A protein and the small-molecule ligand that binds it are described below.
Small molecule (SMILES): CC[C@H](C)[C@H](N)C(=O)N[C@@H](CC(C)C)C(=O)N1CCC[C@H]1C(=O)N[C@@H](CCSC)C(=O)N[C@@H](Cc1ccc(O)cc1)C(=O)N[C@@H](CCCCN)C(=O)N[C@@H](CC(C)C)C(=O)N[C@@H](CO)C(=O)N1CCC[C@H]1C=O

Sequence of chain 3.PB:
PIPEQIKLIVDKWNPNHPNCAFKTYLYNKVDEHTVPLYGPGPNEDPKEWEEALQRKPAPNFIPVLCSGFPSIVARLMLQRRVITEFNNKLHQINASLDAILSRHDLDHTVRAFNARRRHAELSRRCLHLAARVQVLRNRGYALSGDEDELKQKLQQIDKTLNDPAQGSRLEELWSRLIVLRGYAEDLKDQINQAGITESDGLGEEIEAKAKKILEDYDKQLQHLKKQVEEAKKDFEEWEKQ

Binding-site contacts:
Ligand atom CD1 contacts residue PHE1125 of chain 3.MA at 3.6 Å (hydrophobic).
Ligand atom CD1 contacts residue TYR141 of chain 3.PB at 3.5 Å (hydrophobic).
Ligand atom OH contacts residue GLN1063 of chain 3.MA at 3.7 Å.
Ligand atom C contacts residue HIS1126 of chain 3.MA at 4.0 Å.
Ligand atom CD1 contacts residue GLN1063 of chain 3.MA at 3.8 Å.
Ligand atom OH contacts residue GLU183 of chain 3.KB at 3.9 Å.
Ligand atom CE1 contacts residue THR1121 of chain 3.MA at 3.9 Å.
Ligand atom CD1 contacts residue ASN1072 of chain 3.MA at 4.0 Å.
Ligand atom CG contacts residue THR1121 of chain 3.MA at 3.3 Å.
Ligand atom CZ contacts residue GLN1063 of chain 3.MA at 4.1 Å.
Ligand atom OH contacts residue ASP182 of chain 3.KB at 3.4 Å (salt-bridge).
Ligand atom CE1 contacts residue ASN1072 of chain 3.MA at 3.3 Å.
Ligand atom CD2 contacts residue HIS1126 of chain 3.MA at 3.4 Å.
Ligand atom O contacts residue GLN1063 of chain 3.MA at 2.9 Å (h-bond).
Ligand atom CD2 contacts residue LEU1129 of chain 3.MA at 4.2 Å (hydrophobic).
Ligand atom CG2 contacts residue GLN1063 of chain 3.MA at 3.3 Å.
Ligand atom CE2 contacts residue GLN1063 of chain 3.MA at 3.3 Å.
Ligand atom OH contacts residue ASN1072 of chain 3.MA at 3.1 Å (h-bond).
Ligand atom CA contacts residue GLN1063 of chain 3.MA at 4.3 Å.
Ligand atom CD1 contacts residue ASN1122 of chain 3.MA at 4.3 Å.
Ligand atom CD2 contacts residue THR1121 of chain 3.MA at 4.0 Å.
Ligand atom CZ contacts residue ASN1072 of chain 3.MA at 3.5 Å.
Ligand atom O contacts residue HIS1126 of chain 3.MA at 3.3 Å (h-bond).
Ligand atom CG contacts residue HIS1126 of chain 3.MA at 4.3 Å.
Ligand atom CD1 contacts residue THR1121 of chain 3.MA at 3.0 Å.
Ligand atom CG1 contacts residue TYR141 of chain 3.PB at 3.9 Å (hydrophobic).
Ligand atom OH contacts residue HIS1068 of chain 3.MA at 3.8 Å.
Ligand atom CD2 contacts residue THR1121 of chain 3.MA at 4.3 Å.
Ligand atom CD2 contacts residue GLN1063 of chain 3.MA at 3.6 Å.
Ligand atom C contacts residue VAL1202 of chain 3.MA at 4.2 Å (hydrophobic).
Ligand atom O contacts residue THR1121 of chain 3.MA at 4.0 Å.
Ligand atom CD2 contacts residue ALA1120 of chain 3.MA at 3.5 Å (hydrophobic).
Ligand atom CE2 contacts residue ASP182 of chain 3.KB at 4.3 Å.
Ligand atom CZ contacts residue ASP182 of chain 3.KB at 4.1 Å.
Ligand atom CG contacts residue ASN1072 of chain 3.MA at 4.2 Å.
Ligand atom CB contacts residue THR1121 of chain 3.MA at 3.3 Å.
Ligand atom O contacts residue VAL1202 of chain 3.MA at 3.2 Å.
Ligand atom SD contacts residue ASN1072 of chain 3.MA at 3.7 Å.
Ligand atom C contacts residue GLN1063 of chain 3.MA at 3.9 Å.
Ligand atom CD2 contacts residue PHE1125 of chain 3.MA at 4.2 Å (hydrophobic).

Sequence of chain 3.KB:
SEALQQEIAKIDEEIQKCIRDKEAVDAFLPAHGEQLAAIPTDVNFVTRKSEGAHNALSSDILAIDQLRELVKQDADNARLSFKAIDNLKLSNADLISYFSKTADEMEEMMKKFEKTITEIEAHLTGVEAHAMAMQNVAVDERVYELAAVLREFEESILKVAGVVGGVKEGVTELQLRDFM

Sequence of chain 3.MA:
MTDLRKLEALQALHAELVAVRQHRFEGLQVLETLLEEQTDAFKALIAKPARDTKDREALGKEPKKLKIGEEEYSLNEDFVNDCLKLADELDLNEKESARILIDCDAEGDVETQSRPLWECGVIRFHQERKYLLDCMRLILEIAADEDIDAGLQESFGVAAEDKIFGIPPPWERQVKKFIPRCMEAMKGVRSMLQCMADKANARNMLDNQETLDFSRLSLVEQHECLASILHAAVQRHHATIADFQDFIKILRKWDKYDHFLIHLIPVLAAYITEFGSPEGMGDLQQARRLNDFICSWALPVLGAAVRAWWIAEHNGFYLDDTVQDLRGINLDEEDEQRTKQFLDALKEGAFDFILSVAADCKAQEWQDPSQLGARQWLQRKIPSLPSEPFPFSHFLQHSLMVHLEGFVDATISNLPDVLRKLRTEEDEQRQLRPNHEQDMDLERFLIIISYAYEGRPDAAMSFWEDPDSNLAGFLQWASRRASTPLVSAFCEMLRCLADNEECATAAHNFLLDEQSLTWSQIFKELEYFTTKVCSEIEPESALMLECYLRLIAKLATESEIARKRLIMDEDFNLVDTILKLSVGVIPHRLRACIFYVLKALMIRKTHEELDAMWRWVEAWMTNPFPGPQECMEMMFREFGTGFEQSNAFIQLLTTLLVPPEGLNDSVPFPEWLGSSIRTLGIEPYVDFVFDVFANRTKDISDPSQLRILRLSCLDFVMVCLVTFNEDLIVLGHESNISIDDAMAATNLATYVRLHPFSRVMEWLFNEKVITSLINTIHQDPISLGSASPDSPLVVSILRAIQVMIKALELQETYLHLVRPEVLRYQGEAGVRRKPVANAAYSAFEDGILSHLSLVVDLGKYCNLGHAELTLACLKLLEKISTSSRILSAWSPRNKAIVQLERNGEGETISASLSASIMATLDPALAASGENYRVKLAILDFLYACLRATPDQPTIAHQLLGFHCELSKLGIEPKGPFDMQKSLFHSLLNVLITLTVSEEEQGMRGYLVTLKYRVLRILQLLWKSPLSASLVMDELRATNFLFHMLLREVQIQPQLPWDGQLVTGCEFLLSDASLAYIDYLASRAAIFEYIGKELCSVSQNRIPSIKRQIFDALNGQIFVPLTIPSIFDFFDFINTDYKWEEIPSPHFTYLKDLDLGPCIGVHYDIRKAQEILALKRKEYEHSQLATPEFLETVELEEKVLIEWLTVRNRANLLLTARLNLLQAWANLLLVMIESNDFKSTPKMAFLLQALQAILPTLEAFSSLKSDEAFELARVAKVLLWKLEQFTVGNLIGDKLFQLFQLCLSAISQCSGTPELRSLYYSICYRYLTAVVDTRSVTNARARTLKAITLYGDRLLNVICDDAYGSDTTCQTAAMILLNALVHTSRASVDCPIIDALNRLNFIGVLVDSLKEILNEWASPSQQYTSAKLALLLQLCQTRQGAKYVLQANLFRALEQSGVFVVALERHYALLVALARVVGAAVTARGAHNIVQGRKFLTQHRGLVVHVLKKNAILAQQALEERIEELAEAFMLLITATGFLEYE